This small molecule binds to this protein.
Small molecule (SMILES): CC(C)C[C@H](NC(=O)CNP(=O)(O)CNC(=O)OCc1ccccc1)C(=O)O

Binding-site contacts:
Ligand atom C19 contacts residue ASN112 of chain 1.A at 3.2 Å.
Ligand atom O6 contacts residue ARG203 of chain 1.A at 2.9 Å (salt-bridge).
Ligand atom O38 contacts residue GOL1 of chain 1.H at 3.5 Å.
Ligand atom N1 contacts residue ASN112 of chain 1.A at 3.2 Å (h-bond).
Ligand atom O30 contacts residue TYR157 of chain 1.A at 3.4 Å (h-bond).
Ligand atom O11 contacts residue HIS231 of chain 1.A at 3.5 Å.
Ligand atom O30 contacts residue GLU166 of chain 1.A at 2.9 Å (salt-bridge).
Ligand atom C9 contacts residue HIS231 of chain 1.A at 3.6 Å.
Ligand atom O29 contacts residue ZN1 of chain 1.B at 3.1 Å.
Ligand atom N7 contacts residue ASN112 of chain 1.A at 3.2 Å (h-bond).
Ligand atom C19 contacts residue ASN111 of chain 1.A at 3.7 Å.
Ligand atom P28 contacts residue ALA113 of chain 1.A at 3.4 Å.
Ligand atom C2 contacts residue XE1 of chain 1.K at 3.6 Å.
Ligand atom C51 contacts residue GOL1 of chain 1.H at 3.5 Å.
Ligand atom O6 contacts residue LEU202 of chain 1.A at 3.6 Å.
Ligand atom C45 contacts residue TRP115 of chain 1.A at 3.6 Å (hydrophobic).
Ligand atom O12 contacts residue HIS231 of chain 1.A at 3.5 Å (h-bond).
Ligand atom O38 contacts residue TYR157 of chain 1.A at 3.4 Å.
Ligand atom O29 contacts residue GLU143 of chain 1.A at 2.6 Å (salt-bridge).
Ligand atom N1 contacts residue ALA113 of chain 1.A at 2.9 Å (h-bond).
Ligand atom N7 contacts residue HIS231 of chain 1.A at 3.6 Å (h-bond).
Ligand atom N1 contacts residue GLU143 of chain 1.A at 3.2 Å (salt-bridge).
Ligand atom O30 contacts residue HIS142 of chain 1.A at 3.3 Å (h-bond).
Ligand atom C2 contacts residue GLU143 of chain 1.A at 3.5 Å.
Ligand atom O30 contacts residue HIS231 of chain 1.A at 2.9 Å (h-bond).
Ligand atom O30 contacts residue ZN1 of chain 1.B at 2.0 Å.
Ligand atom C43 contacts residue DMS1 of chain 1.M at 3.6 Å.
Ligand atom O6 contacts residue HIS231 of chain 1.A at 3.5 Å.
Ligand atom N34 contacts residue TYR157 of chain 1.A at 3.3 Å (h-bond).
Ligand atom O29 contacts residue HIS146 of chain 1.A at 3.4 Å.
Ligand atom O30 contacts residue HIS146 of chain 1.A at 3.6 Å (h-bond).
Ligand atom O11 contacts residue ASN112 of chain 1.A at 3.0 Å (h-bond).
Ligand atom C31 contacts residue ALA113 of chain 1.A at 3.4 Å (hydrophobic).
Ligand atom O37 contacts residue DMS1 of chain 1.M at 2.8 Å.
Ligand atom O29 contacts residue ALA113 of chain 1.A at 3.4 Å (h-bond).
Ligand atom N34 contacts residue GOL1 of chain 1.H at 3.4 Å (h-bond).
Ligand atom O29 contacts residue GOL1 of chain 1.H at 2.7 Å (h-bond).
Ligand atom O37 contacts residue PHE114 of chain 1.A at 3.6 Å.
Ligand atom C10 contacts residue HIS231 of chain 1.A at 3.4 Å.
Ligand atom P28 contacts residue ZN1 of chain 1.B at 3.0 Å.

Sequence of chain 1.A:
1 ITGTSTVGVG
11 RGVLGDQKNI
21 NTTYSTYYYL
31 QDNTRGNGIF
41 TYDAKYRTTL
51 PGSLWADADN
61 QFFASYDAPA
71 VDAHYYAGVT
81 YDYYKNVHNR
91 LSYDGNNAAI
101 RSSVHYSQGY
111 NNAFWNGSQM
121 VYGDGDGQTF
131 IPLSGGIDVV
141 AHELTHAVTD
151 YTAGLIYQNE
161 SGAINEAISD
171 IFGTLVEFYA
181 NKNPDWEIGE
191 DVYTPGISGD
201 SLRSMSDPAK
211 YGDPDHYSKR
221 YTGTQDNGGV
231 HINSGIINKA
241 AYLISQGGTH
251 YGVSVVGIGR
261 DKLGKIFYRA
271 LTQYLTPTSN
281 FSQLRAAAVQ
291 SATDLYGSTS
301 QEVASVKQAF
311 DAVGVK